Sequence of chain 1.B:
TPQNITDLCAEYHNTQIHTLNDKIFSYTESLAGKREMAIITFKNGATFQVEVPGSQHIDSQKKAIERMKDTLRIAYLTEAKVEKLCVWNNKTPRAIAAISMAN

Sequence of chain 1.C:
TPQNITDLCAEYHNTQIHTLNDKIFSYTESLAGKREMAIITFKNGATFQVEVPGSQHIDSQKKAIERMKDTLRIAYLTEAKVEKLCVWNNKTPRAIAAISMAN

Binding-site contacts:
Ligand atom N5 contacts residue TYR13 of chain 1.B at 3.6 Å.
Ligand atom C11 contacts residue TYR13 of chain 1.B at 3.6 Å (hydrophobic).
Ligand atom O10 contacts residue LYS35 of chain 1.C at 3.8 Å.
Ligand atom C7 contacts residue TYR13 of chain 1.B at 3.9 Å (hydrophobic).
Ligand atom C5 contacts residue GLU12 of chain 1.B at 3.8 Å.
Ligand atom N5 contacts residue GLU12 of chain 1.B at 3.2 Å (salt-bridge).
Ligand atom C4 contacts residue TRP89 of chain 1.B at 3.6 Å (hydrophobic).
Ligand atom C3 contacts residue TRP89 of chain 1.B at 3.7 Å (hydrophobic).
Ligand atom O4 contacts residue LYS92 of chain 1.B at 2.9 Å (salt-bridge).
Ligand atom O3 contacts residue LYS92 of chain 1.B at 2.8 Å (salt-bridge).
Ligand atom C4 contacts residue LYS92 of chain 1.B at 3.8 Å.
Ligand atom C3 contacts residue LYS92 of chain 1.B at 3.6 Å.
Ligand atom O6 contacts residue ILE59 of chain 1.B at 3.4 Å.
Ligand atom O4 contacts residue GLU12 of chain 1.B at 3.1 Å (salt-bridge).
Ligand atom C6 contacts residue TRP89 of chain 1.B at 3.6 Å (hydrophobic).
Ligand atom O8 contacts residue TYR13 of chain 1.B at 3.8 Å.
Ligand atom O4 contacts residue GLN57 of chain 1.B at 3.5 Å (h-bond).
Ligand atom C9 contacts residue GLY34 of chain 1.C at 3.6 Å.
Ligand atom O4 contacts residue GLU52 of chain 1.B at 2.7 Å (salt-bridge).
Ligand atom C5 contacts residue TRP89 of chain 1.B at 3.6 Å (hydrophobic).
Ligand atom C6 contacts residue TYR13 of chain 1.B at 3.7 Å (hydrophobic).
Ligand atom C6 contacts residue GLN57 of chain 1.B at 3.5 Å.
Ligand atom C4 contacts residue GLN57 of chain 1.B at 3.2 Å.
Ligand atom O9 contacts residue ILE59 of chain 1.B at 3.7 Å.
Ligand atom C6 contacts residue HIS58 of chain 1.B at 3.7 Å.
Ligand atom C3 contacts residue ASN91 of chain 1.B at 3.7 Å.
Ligand atom O2 contacts residue ASN91 of chain 1.B at 3.0 Å (h-bond).
Ligand atom O4 contacts residue GLN57 of chain 1.B at 3.7 Å.
Ligand atom C4 contacts residue GLU12 of chain 1.B at 3.2 Å.
Ligand atom O6 contacts residue GLN62 of chain 1.B at 3.0 Å (h-bond).
Ligand atom O3 contacts residue ASN91 of chain 1.B at 2.7 Å (h-bond).
Ligand atom C7 contacts residue GLY34 of chain 1.C at 3.7 Å.
Ligand atom O1B contacts residue TYR13 of chain 1.B at 3.5 Å.
Ligand atom O1A contacts residue TYR13 of chain 1.B at 3.8 Å.
Ligand atom O6 contacts residue HIS58 of chain 1.B at 3.8 Å.
Ligand atom O6 contacts residue TRP89 of chain 1.B at 3.8 Å.
Ligand atom C4 contacts residue GLU52 of chain 1.B at 3.5 Å.
Ligand atom O1B contacts residue HIS14 of chain 1.B at 2.9 Å (h-bond).
Ligand atom C8 contacts residue HIS14 of chain 1.B at 3.9 Å.
Ligand atom C5 contacts residue GLN57 of chain 1.B at 3.9 Å.

A small-molecule ligand and the protein it binds are described below.
Small molecule (SMILES): CC(=O)N[C@H]1[C@H](O[C@@H]2[C@H](O[C@]3(C(=O)O)C[C@H](O)[C@@H](NC(C)=O)[C@H]([C@H](O)[C@H](O)CO)O3)[C@@H](O)[C@H](O[C@H]3[C@H](O)[C@@H](O)[C@H](O)O[C@@H]3CO)O[C@@H]2CO)O[C@H](CO)[C@H](O)[C@@H]1O[C@@H]1O[C@H](CO)[C@H](O)[C@H](O)[C@H]1O